Sequence of chain 2.A:
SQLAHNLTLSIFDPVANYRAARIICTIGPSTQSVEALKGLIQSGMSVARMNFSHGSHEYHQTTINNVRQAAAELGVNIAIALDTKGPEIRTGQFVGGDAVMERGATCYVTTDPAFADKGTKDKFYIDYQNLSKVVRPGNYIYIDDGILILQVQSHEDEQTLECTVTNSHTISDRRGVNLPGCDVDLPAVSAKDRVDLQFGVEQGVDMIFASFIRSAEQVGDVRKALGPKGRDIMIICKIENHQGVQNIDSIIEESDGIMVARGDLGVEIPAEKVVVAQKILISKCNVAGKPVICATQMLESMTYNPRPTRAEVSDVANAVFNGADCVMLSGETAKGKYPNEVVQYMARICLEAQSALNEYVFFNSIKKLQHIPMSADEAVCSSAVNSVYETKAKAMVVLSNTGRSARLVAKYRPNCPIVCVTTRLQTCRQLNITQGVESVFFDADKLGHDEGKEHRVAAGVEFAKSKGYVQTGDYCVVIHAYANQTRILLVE

Binding-site contacts:
Ligand atom OAC contacts residue ASP222 of chain 2.A at 4.4 Å.
Ligand atom OAJ contacts residue ARG195 of chain 2.A at 4.4 Å.
Ligand atom CAW contacts residue ARG195 of chain 2.A at 3.4 Å.
Ligand atom OAA contacts residue PRO188 of chain 2.A at 4.4 Å.
Ligand atom SBD contacts residue LYS225 of chain 2.A at 4.1 Å.
Ligand atom CAO contacts residue ARG195 of chain 2.A at 4.1 Å.
Ligand atom CAV contacts residue ARG195 of chain 2.A at 4.1 Å.
Ligand atom CAX contacts residue ARG195 of chain 2.A at 3.3 Å.
Ligand atom OAC contacts residue ARG195 of chain 2.A at 4.3 Å.
Ligand atom CAM contacts residue ARG195 of chain 2.A at 3.7 Å.
Ligand atom OAC contacts residue LYS225 of chain 2.A at 3.4 Å.
Ligand atom CAT contacts residue ARG195 of chain 2.A at 3.6 Å.
Ligand atom OAL contacts residue ARG195 of chain 2.A at 4.1 Å.
Ligand atom CAN contacts residue ARG195 of chain 2.A at 4.4 Å.
Ligand atom OAJ contacts residue LYS225 of chain 2.A at 4.4 Å.
Ligand atom CAZ contacts residue ARG195 of chain 2.A at 3.8 Å.
Ligand atom CAS contacts residue ARG195 of chain 2.A at 3.6 Å.
Ligand atom CAQ contacts residue ARG195 of chain 2.A at 3.5 Å.
Ligand atom OAD contacts residue LYS225 of chain 2.A at 3.9 Å.
Ligand atom CAU contacts residue ARG195 of chain 2.A at 4.4 Å.
Ligand atom CBA contacts residue ARG195 of chain 2.A at 3.2 Å.
Ligand atom CAR contacts residue ARG195 of chain 2.A at 3.7 Å.
Ligand atom CBB contacts residue ARG195 of chain 2.A at 3.7 Å.
Ligand atom OAE contacts residue ALA192 of chain 2.A at 4.4 Å.
Ligand atom CAY contacts residue ARG195 of chain 2.A at 4.0 Å.

This small molecule binds to this protein.
Small molecule (SMILES): O=S(=O)(O)c1cc(S(=O)(=O)O)c2ccc3c(S(=O)(=O)O)cc(S(=O)(=O)O)c4ccc1c2c43